This small molecule binds to this protein.
Small molecule (SMILES): Cc1cc(F)cc(C)c1Oc1ccc(C(C)(C)O)cc1-c1cn(C)c(=O)c2cc(-c3cnc(C4CCC4)[nH]3)oc12

Binding-site contacts:
Ligand atom CAC contacts residue VAL57 of chain 1.D at 3.7 Å (hydrophobic).
Ligand atom CAQ contacts residue TRP51 of chain 1.D at 3.6 Å (hydrophobic).
Ligand atom CBF contacts residue TRP51 of chain 1.D at 3.9 Å (hydrophobic).
Ligand atom CAY contacts residue HIS114 of chain 1.D at 3.6 Å.
Ligand atom NAD contacts residue VAL57 of chain 1.D at 3.4 Å.
Ligand atom CAL contacts residue PRO52 of chain 1.D at 3.7 Å (hydrophobic).
Ligand atom FBD contacts residue GOL1 of chain 1.AA at 3.7 Å.
Ligand atom CAL contacts residue VAL57 of chain 1.D at 3.5 Å (hydrophobic).
Ligand atom OAM contacts residue CYS106 of chain 1.D at 3.6 Å.
Ligand atom NAD contacts residue VAL116 of chain 1.D at 3.6 Å.
Ligand atom CAC contacts residue VAL116 of chain 1.D at 3.8 Å (hydrophobic).
Ligand atom CBI contacts residue PRO111 of chain 1.D at 3.9 Å (hydrophobic).
Ligand atom CAH contacts residue ASN110 of chain 1.D at 3.7 Å.
Ligand atom NAT contacts residue LEU64 of chain 1.D at 3.5 Å.
Ligand atom CBJ contacts residue PRO111 of chain 1.D at 3.6 Å (hydrophobic).
Ligand atom OBN contacts residue PRO56 of chain 1.D at 3.5 Å (h-bond).
Ligand atom FBD contacts residue ASP115 of chain 1.D at 3.9 Å.
Ligand atom CAE contacts residue VAL116 of chain 1.D at 3.8 Å (hydrophobic).
Ligand atom CAE contacts residue VAL57 of chain 1.D at 3.7 Å (hydrophobic).
Ligand atom CAU contacts residue ASN110 of chain 1.D at 3.8 Å.
Ligand atom CAN contacts residue LEU62 of chain 1.D at 3.7 Å (hydrophobic).
Ligand atom CAX contacts residue HIS114 of chain 1.D at 3.9 Å.
Ligand atom NAV contacts residue TYR109 of chain 1.D at 3.5 Å.
Ligand atom CBF contacts residue PRO52 of chain 1.D at 3.7 Å (hydrophobic).
Ligand atom CAP contacts residue TRP51 of chain 1.D at 3.7 Å (hydrophobic).
Ligand atom CAL contacts residue PHE53 of chain 1.D at 3.6 Å (hydrophobic).
Ligand atom CBJ contacts residue ASN110 of chain 1.D at 3.6 Å.
Ligand atom OBN contacts residue ASP58 of chain 1.D at 3.1 Å (salt-bridge).
Ligand atom CAI contacts residue ASN110 of chain 1.D at 3.3 Å.
Ligand atom CAK contacts residue ASN110 of chain 1.D at 3.6 Å.
Ligand atom OAG contacts residue LEU62 of chain 1.D at 3.5 Å.
Ligand atom CBF contacts residue VAL116 of chain 1.D at 3.8 Å (hydrophobic).
Ligand atom CAJ contacts residue LEU62 of chain 1.D at 3.9 Å (hydrophobic).
Ligand atom OBN contacts residue VAL57 of chain 1.D at 3.8 Å.
Ligand atom CBL contacts residue ASP58 of chain 1.D at 3.7 Å.
Ligand atom OAM contacts residue ASN110 of chain 1.D at 3.4 Å (h-bond).
Ligand atom CAZ contacts residue HIS114 of chain 1.D at 3.6 Å.
Ligand atom CAE contacts residue PRO52 of chain 1.D at 3.7 Å (hydrophobic).
Ligand atom CBL contacts residue LEU62 of chain 1.D at 3.8 Å (hydrophobic).
Ligand atom NAV contacts residue ASN110 of chain 1.D at 2.8 Å (h-bond).

Sequence of chain 1.D:
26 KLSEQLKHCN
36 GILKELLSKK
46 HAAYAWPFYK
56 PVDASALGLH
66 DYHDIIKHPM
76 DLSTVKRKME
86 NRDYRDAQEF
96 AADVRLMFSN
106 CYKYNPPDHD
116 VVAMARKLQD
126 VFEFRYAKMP